This small molecule binds to this protein.
Small molecule (SMILES): CC(=O)N[C@@H]1[C@@H](O)[C@H](O)[C@@H](CO)O[C@H]1O

Sequence of chain 1.F:
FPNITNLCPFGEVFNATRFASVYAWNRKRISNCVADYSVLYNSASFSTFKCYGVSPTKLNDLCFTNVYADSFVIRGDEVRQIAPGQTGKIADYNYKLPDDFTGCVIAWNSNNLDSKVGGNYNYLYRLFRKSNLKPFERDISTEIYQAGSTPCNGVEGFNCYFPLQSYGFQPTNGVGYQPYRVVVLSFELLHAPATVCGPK

Binding-site contacts:
Ligand atom C5 contacts residue ASN16 of chain 1.F at 3.7 Å.
Ligand atom C8 contacts residue GLY12 of chain 1.F at 4.1 Å.
Ligand atom O7 contacts residue ASN16 of chain 1.F at 4.4 Å.
Ligand atom O6 contacts residue ASN16 of chain 1.F at 4.4 Å.
Ligand atom C3 contacts residue ASN16 of chain 1.F at 3.8 Å.
Ligand atom C4 contacts residue ASN16 of chain 1.F at 4.2 Å.
Ligand atom N2 contacts residue ASN16 of chain 1.F at 2.9 Å (h-bond).
Ligand atom N2 contacts residue PHE15 of chain 1.F at 4.3 Å.
Ligand atom C7 contacts residue ASN16 of chain 1.F at 3.9 Å.
Ligand atom C7 contacts residue GLY12 of chain 1.F at 4.0 Å.
Ligand atom C8 contacts residue LEU41 of chain 1.F at 3.6 Å (hydrophobic).
Ligand atom C1 contacts residue ASN16 of chain 1.F at 1.4 Å.
Ligand atom C2 contacts residue ASN16 of chain 1.F at 2.4 Å.
Ligand atom O5 contacts residue ASN16 of chain 1.F at 2.3 Å (h-bond).
Ligand atom O7 contacts residue GLY12 of chain 1.F at 3.9 Å.
Ligand atom C8 contacts residue PHE11 of chain 1.F at 3.9 Å (hydrophobic).
Ligand atom C8 contacts residue PHE15 of chain 1.F at 4.0 Å (hydrophobic).